Sequence of chain 1.A:
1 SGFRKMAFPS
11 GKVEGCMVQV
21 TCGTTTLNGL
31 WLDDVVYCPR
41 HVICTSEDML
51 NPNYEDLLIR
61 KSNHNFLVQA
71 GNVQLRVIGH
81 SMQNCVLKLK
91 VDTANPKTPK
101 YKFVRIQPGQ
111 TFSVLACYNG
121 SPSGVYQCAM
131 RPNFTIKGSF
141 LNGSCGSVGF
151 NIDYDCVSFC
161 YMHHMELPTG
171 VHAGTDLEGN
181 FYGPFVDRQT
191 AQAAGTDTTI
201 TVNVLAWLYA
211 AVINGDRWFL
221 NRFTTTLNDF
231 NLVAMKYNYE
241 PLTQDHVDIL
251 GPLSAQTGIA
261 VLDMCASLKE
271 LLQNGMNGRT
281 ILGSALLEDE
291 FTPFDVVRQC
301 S

Binding-site contacts:
Ligand atom C7 contacts residue CYS145 of chain 1.A at 1.8 Å (hydrophobic).
Ligand atom C19 contacts residue GLU166 of chain 1.A at 3.5 Å.
Ligand atom C6 contacts residue CYS145 of chain 1.A at 2.7 Å (hydrophobic).
Ligand atom F3 contacts residue GLN192 of chain 1.A at 2.9 Å.
Ligand atom F2 contacts residue MET165 of chain 1.A at 3.4 Å.
Ligand atom O5 contacts residue GLN189 of chain 1.A at 3.6 Å.
Ligand atom C14 contacts residue ARG188 of chain 1.A at 3.6 Å.
Ligand atom C26 contacts residue THR26 of chain 1.A at 3.0 Å.
Ligand atom C29 contacts residue ASN142 of chain 1.A at 3.6 Å.
Ligand atom O1 contacts residue PHE140 of chain 1.A at 3.3 Å.
Ligand atom C16 contacts residue HIS41 of chain 1.A at 3.6 Å.
Ligand atom O6 contacts residue CYS145 of chain 1.A at 2.5 Å (h-bond).
Ligand atom C2 contacts residue ASN142 of chain 1.A at 3.2 Å.
Ligand atom C9 contacts residue HIS164 of chain 1.A at 3.6 Å.
Ligand atom N5 contacts residue GLU166 of chain 1.A at 2.7 Å (salt-bridge).
Ligand atom O4 contacts residue MET165 of chain 1.A at 3.4 Å.
Ligand atom O1 contacts residue HIS163 of chain 1.A at 2.5 Å (h-bond).
Ligand atom C29 contacts residue GLY143 of chain 1.A at 3.3 Å.
Ligand atom O6 contacts residue HIS41 of chain 1.A at 2.5 Å (h-bond).
Ligand atom F1 contacts residue THR190 of chain 1.A at 3.2 Å.
Ligand atom C31 contacts residue THR190 of chain 1.A at 3.6 Å.
Ligand atom C25 contacts residue GLY143 of chain 1.A at 3.4 Å.
Ligand atom F3 contacts residue THR190 of chain 1.A at 2.9 Å.
Ligand atom N1 contacts residue PHE140 of chain 1.A at 3.2 Å (h-bond).
Ligand atom F2 contacts residue GLU166 of chain 1.A at 3.0 Å.
Ligand atom C10 contacts residue HIS164 of chain 1.A at 3.4 Å.
Ligand atom C5 contacts residue CYS145 of chain 1.A at 3.0 Å (hydrophobic).
Ligand atom C18 contacts residue GLU166 of chain 1.A at 3.4 Å.
Ligand atom N3 contacts residue HIS164 of chain 1.A at 2.8 Å (h-bond).
Ligand atom O2 contacts residue GLY143 of chain 1.A at 2.9 Å (h-bond).
Ligand atom F2 contacts residue LEU167 of chain 1.A at 3.4 Å.
Ligand atom N3 contacts residue CYS145 of chain 1.A at 3.2 Å (h-bond).
Ligand atom C8 contacts residue CYS145 of chain 1.A at 2.7 Å (hydrophobic).
Ligand atom N1 contacts residue GLU166 of chain 1.A at 3.2 Å (salt-bridge).
Ligand atom O2 contacts residue CYS145 of chain 1.A at 2.9 Å (h-bond).
Ligand atom O2 contacts residue SER144 of chain 1.A at 3.2 Å (h-bond).
Ligand atom C4 contacts residue HIS163 of chain 1.A at 3.6 Å.
Ligand atom O4 contacts residue GLU166 of chain 1.A at 2.8 Å (salt-bridge).
Ligand atom C15 contacts residue ASP187 of chain 1.A at 3.6 Å.
Ligand atom F3 contacts residue MET165 of chain 1.A at 3.2 Å.

A small-molecule ligand and the protein it binds are described below.
Small molecule (SMILES): O=C(NC1CCCC1)C(=O)[C@H](C[C@@H]1CCNC1=O)NC(=O)[C@@H]1[C@H]2CCC[C@H]2CN1C(=O)[C@@H](NC(=O)C(F)(F)F)C1CCCCC1

Sequence of chain 1.B:
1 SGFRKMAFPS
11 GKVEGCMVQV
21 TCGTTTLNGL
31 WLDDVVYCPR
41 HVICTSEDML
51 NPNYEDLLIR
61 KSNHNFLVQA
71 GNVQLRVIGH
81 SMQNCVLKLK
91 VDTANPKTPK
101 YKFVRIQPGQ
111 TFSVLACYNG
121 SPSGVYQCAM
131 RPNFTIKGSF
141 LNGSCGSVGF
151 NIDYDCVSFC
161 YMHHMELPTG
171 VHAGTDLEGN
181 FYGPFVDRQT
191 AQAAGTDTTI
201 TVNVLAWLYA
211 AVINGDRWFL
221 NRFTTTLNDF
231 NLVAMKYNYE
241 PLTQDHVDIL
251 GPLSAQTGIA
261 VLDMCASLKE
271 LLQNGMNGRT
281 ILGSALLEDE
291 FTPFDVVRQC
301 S